Binding-site contacts:
Ligand atom C3B contacts residue LYS74 of chain 1.F at 3.5 Å.
Ligand atom C3B contacts residue GLU331 of chain 1.F at 3.3 Å.
Ligand atom N3 contacts residue LYS198 of chain 1.F at 3.8 Å.
Ligand atom O3' contacts residue THR241 of chain 1.F at 2.5 Å (h-bond).
Ligand atom N7 contacts residue GLN183 of chain 1.F at 3.5 Å (h-bond).
Ligand atom O2' contacts residue THR241 of chain 1.F at 3.3 Å.
Ligand atom O2G contacts residue ASN333 of chain 1.F at 3.7 Å.
Ligand atom O1B contacts residue LYS74 of chain 1.F at 3.8 Å.
Ligand atom O3A contacts residue GLU331 of chain 1.F at 3.5 Å (salt-bridge).
Ligand atom N3 contacts residue TYR185 of chain 1.F at 3.8 Å.
Ligand atom O3' contacts residue LEU240 of chain 1.F at 3.4 Å.
Ligand atom O3A contacts residue LYS74 of chain 1.F at 4.1 Å.
Ligand atom N3 contacts residue MET320 of chain 1.F at 4.1 Å.
Ligand atom O4' contacts residue LEU240 of chain 1.F at 3.5 Å.
Ligand atom C1' contacts residue HIS239 of chain 1.F at 3.9 Å.
Ligand atom O2' contacts residue HIS239 of chain 1.F at 3.0 Å (h-bond).
Ligand atom C6 contacts residue LYS184 of chain 1.F at 3.9 Å.
Ligand atom O2A contacts residue ILE330 of chain 1.F at 3.2 Å.
Ligand atom O2A contacts residue GLU331 of chain 1.F at 3.7 Å.
Ligand atom C8 contacts residue ILE148 of chain 1.F at 4.1 Å (hydrophobic).
Ligand atom O1G contacts residue GLU331 of chain 1.F at 3.2 Å (salt-bridge).
Ligand atom PB contacts residue GLU331 of chain 1.F at 4.1 Å.
Ligand atom O1A contacts residue LYS74 of chain 1.F at 3.6 Å.
Ligand atom N6 contacts residue GLN183 of chain 1.F at 3.2 Å (h-bond).
Ligand atom O2G contacts residue GLU331 of chain 1.F at 3.7 Å.
Ligand atom N6 contacts residue PRO95 of chain 1.F at 3.6 Å.
Ligand atom N6 contacts residue LYS184 of chain 1.F at 3.1 Å (salt-bridge).
Ligand atom O1G contacts residue ASN333 of chain 1.F at 4.1 Å.
Ligand atom C2' contacts residue HIS239 of chain 1.F at 3.9 Å.
Ligand atom PB contacts residue LYS74 of chain 1.F at 4.0 Å.
Ligand atom C2' contacts residue LYS198 of chain 1.F at 4.2 Å.
Ligand atom C2 contacts residue LEU186 of chain 1.F at 3.4 Å (hydrophobic).
Ligand atom N1 contacts residue LEU186 of chain 1.F at 3.2 Å (h-bond).
Ligand atom C6 contacts residue LEU186 of chain 1.F at 4.0 Å (hydrophobic).
Ligand atom C2 contacts residue MET320 of chain 1.F at 3.9 Å (hydrophobic).
Ligand atom O2' contacts residue LYS198 of chain 1.F at 2.8 Å (salt-bridge).
Ligand atom C3' contacts residue THR241 of chain 1.F at 3.9 Å.
Ligand atom O3' contacts residue HIS239 of chain 1.F at 3.5 Å (h-bond).
Ligand atom N7 contacts residue ILE330 of chain 1.F at 4.1 Å.
Ligand atom PG contacts residue GLU331 of chain 1.F at 3.7 Å.

Sequence of chain 1.F:
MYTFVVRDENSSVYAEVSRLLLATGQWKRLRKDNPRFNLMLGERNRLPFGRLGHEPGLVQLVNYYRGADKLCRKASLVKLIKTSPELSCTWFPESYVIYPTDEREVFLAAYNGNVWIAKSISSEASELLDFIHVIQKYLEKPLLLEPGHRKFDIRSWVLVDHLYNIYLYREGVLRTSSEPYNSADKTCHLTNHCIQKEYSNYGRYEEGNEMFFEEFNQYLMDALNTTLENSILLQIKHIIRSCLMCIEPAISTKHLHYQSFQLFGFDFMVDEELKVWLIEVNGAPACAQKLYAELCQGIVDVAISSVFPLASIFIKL

This protein binds this small molecule.
Small molecule (SMILES): Nc1ncnc2c1ncn2[C@@H]1O[C@H](CO[P](=O)(O)O[P](=O)(O)CP(=O)(O)O)[C@@H](O)[C@H]1O